Sequence of chain 1.B:
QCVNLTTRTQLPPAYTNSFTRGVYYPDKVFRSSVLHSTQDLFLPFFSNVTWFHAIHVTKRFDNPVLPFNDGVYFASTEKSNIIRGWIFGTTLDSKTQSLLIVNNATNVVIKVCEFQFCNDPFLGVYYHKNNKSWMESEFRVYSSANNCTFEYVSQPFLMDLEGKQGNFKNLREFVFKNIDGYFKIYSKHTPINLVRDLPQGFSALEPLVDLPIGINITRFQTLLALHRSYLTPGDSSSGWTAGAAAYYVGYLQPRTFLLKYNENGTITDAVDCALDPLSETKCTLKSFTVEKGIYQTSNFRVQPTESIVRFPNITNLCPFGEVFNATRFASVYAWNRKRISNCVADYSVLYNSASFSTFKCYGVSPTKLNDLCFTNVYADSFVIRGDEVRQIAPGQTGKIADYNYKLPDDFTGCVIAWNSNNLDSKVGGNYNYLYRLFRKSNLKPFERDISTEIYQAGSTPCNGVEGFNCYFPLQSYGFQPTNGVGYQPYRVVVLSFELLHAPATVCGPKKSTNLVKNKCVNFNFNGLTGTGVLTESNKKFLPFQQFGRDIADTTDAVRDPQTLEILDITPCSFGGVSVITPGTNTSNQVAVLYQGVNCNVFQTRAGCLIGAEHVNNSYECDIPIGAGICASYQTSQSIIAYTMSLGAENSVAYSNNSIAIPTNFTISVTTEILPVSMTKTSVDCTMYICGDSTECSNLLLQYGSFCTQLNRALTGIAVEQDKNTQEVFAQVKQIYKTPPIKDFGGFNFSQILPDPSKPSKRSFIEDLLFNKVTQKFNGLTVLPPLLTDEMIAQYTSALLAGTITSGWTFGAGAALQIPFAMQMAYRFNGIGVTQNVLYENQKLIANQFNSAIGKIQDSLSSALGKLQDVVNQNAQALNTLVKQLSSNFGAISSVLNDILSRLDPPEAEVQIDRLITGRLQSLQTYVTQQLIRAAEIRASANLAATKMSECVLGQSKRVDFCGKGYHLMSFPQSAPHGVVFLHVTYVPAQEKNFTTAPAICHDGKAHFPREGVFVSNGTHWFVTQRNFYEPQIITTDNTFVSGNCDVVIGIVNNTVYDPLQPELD

Binding-site contacts:
Ligand atom N2 contacts residue ASN832 of chain 1.B at 2.9 Å (h-bond).
Ligand atom C1 contacts residue SER834 of chain 1.B at 3.6 Å.
Ligand atom C2 contacts residue ASN832 of chain 1.B at 2.5 Å.
Ligand atom O7 contacts residue ASN832 of chain 1.B at 3.4 Å (h-bond).
Ligand atom C7 contacts residue ASN832 of chain 1.B at 3.3 Å.
Ligand atom O5 contacts residue SER834 of chain 1.B at 3.4 Å (h-bond).
Ligand atom C8 contacts residue ASN832 of chain 1.B at 4.0 Å.
Ligand atom O5 contacts residue ASN832 of chain 1.B at 2.4 Å (h-bond).
Ligand atom C3 contacts residue ASN832 of chain 1.B at 3.8 Å.
Ligand atom C1 contacts residue ASN832 of chain 1.B at 1.4 Å.
Ligand atom C6 contacts residue SER834 of chain 1.B at 4.2 Å.
Ligand atom C5 contacts residue SER834 of chain 1.B at 3.6 Å.
Ligand atom C4 contacts residue ASN832 of chain 1.B at 4.2 Å.
Ligand atom C5 contacts residue ASN832 of chain 1.B at 3.6 Å.

A small-molecule ligand and the protein it binds are described below.
Small molecule (SMILES): CC(=O)N[C@@H]1[C@@H](O)[C@H](O)[C@@H](CO)O[C@H]1O